Sequence of chain 1.A:
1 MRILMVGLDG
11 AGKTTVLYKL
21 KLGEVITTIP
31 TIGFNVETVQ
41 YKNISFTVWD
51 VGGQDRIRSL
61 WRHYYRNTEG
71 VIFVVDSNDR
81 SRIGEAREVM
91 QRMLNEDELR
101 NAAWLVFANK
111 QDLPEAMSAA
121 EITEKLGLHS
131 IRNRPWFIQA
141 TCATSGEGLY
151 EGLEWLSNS

Binding-site contacts:
Ligand atom O6 contacts residue CYS142 of chain 1.A at 3.6 Å.
Ligand atom O4' contacts residue LYS110 of chain 1.A at 3.3 Å (salt-bridge).
Ligand atom N1 contacts residue LYS110 of chain 1.A at 3.5 Å.
Ligand atom O1B contacts residue LYS13 of chain 1.A at 2.8 Å (salt-bridge).
Ligand atom PB contacts residue GLY10 of chain 1.A at 3.7 Å.
Ligand atom C8 contacts residue THR15 of chain 1.A at 3.5 Å.
Ligand atom O6 contacts residue ALA143 of chain 1.A at 3.0 Å (h-bond).
Ligand atom C2' contacts residue THR15 of chain 1.A at 3.5 Å.
Ligand atom O3G contacts residue GLY52 of chain 1.A at 3.5 Å.
Ligand atom O3G contacts residue MG1 of chain 1.H at 3.5 Å.
Ligand atom O3A contacts residue GLY12 of chain 1.A at 3.3 Å (h-bond).
Ligand atom O1A contacts residue THR14 of chain 1.A at 3.3 Å (h-bond).
Ligand atom O2B contacts residue THR14 of chain 1.A at 3.1 Å (h-bond).
Ligand atom N3B contacts residue GLY10 of chain 1.A at 2.9 Å (h-bond).
Ligand atom O3A contacts residue GLY10 of chain 1.A at 3.5 Å.
Ligand atom O3G contacts residue LYS13 of chain 1.A at 3.1 Å (salt-bridge).
Ligand atom N2 contacts residue ASP112 of chain 1.A at 3.2 Å (salt-bridge).
Ligand atom PA contacts residue THR14 of chain 1.A at 3.6 Å.
Ligand atom O2G contacts residue MG1 of chain 1.H at 2.3 Å.
Ligand atom O6 contacts residue LYS110 of chain 1.A at 3.4 Å (salt-bridge).
Ligand atom O6 contacts residue ASN109 of chain 1.A at 3.2 Å (h-bond).
Ligand atom N7 contacts residue ASN109 of chain 1.A at 3.4 Å (h-bond).
Ligand atom O2A contacts residue THR28 of chain 1.A at 2.8 Å (h-bond).
Ligand atom PG contacts residue MG1 of chain 1.H at 3.3 Å.
Ligand atom O5' contacts residue THR28 of chain 1.A at 3.4 Å (h-bond).
Ligand atom N1 contacts residue ASP112 of chain 1.A at 3.3 Å (salt-bridge).
Ligand atom O1G contacts residue ASP9 of chain 1.A at 3.5 Å.
Ligand atom C6 contacts residue LYS110 of chain 1.A at 3.6 Å.
Ligand atom O1B contacts residue GLY12 of chain 1.A at 3.0 Å (h-bond).
Ligand atom O2A contacts residue THR14 of chain 1.A at 3.0 Å (h-bond).
Ligand atom O2G contacts residue PRO30 of chain 1.A at 3.7 Å.
Ligand atom O2G contacts residue THR31 of chain 1.A at 2.7 Å (h-bond).
Ligand atom O1B contacts residue ALA11 of chain 1.A at 3.4 Å (h-bond).
Ligand atom O2B contacts residue MG1 of chain 1.H at 2.4 Å.
Ligand atom O1A contacts residue GLY12 of chain 1.A at 3.1 Å.
Ligand atom PB contacts residue LYS13 of chain 1.A at 3.6 Å.
Ligand atom O1A contacts residue LYS13 of chain 1.A at 3.6 Å (salt-bridge).
Ligand atom PB contacts residue MG1 of chain 1.H at 3.5 Å.
Ligand atom O3G contacts residue GLY53 of chain 1.A at 2.8 Å (h-bond).
Ligand atom O1A contacts residue THR15 of chain 1.A at 3.0 Å (h-bond).

The protein below binds the small molecule below.
Small molecule (SMILES): Nc1nc2c(ncn2[C@@H]2O[C@H](CO[P](=O)(O)O[P](=O)(O)NP(=O)(O)O)[C@@H](O)[C@H]2O)c(=O)[nH]1